A small-molecule ligand and the protein it binds are described below.
Small molecule (SMILES): CNc1ncnc2c1ncn2[C@@H]1O[C@H](/C=C/CNC(=O)c2cc(-c3ccc(F)cc3)cc(O)c2O)[C@@H](O)[C@H]1O

Binding-site contacts:
Ligand atom N40 contacts residue MET91 of chain 2.A at 3.2 Å (h-bond).
Ligand atom C18 contacts residue MET40 of chain 2.A at 3.5 Å (hydrophobic).
Ligand atom C16 contacts residue HIS142 of chain 2.A at 3.5 Å.
Ligand atom O5 contacts residue GLU90 of chain 2.A at 2.9 Å (salt-bridge).
Ligand atom O13 contacts residue GLY66 of chain 2.A at 3.5 Å.
Ligand atom N17 contacts residue LYS144 of chain 2.A at 3.5 Å (salt-bridge).
Ligand atom O5 contacts residue TYR68 of chain 2.A at 3.3 Å.
Ligand atom C33 contacts residue ASN170 of chain 2.A at 3.2 Å.
Ligand atom N7 contacts residue SER119 of chain 2.A at 3.1 Å (h-bond).
Ligand atom O34 contacts residue ASP169 of chain 2.A at 3.1 Å (salt-bridge).
Ligand atom C9 contacts residue HIS142 of chain 2.A at 3.5 Å.
Ligand atom O32 contacts residue MG1 of chain 2.C at 2.2 Å.
Ligand atom C9 contacts residue TRP143 of chain 2.A at 3.2 Å (hydrophobic).
Ligand atom C2 contacts residue GLU90 of chain 2.A at 3.5 Å.
Ligand atom O32 contacts residue LYS144 of chain 2.A at 3.0 Å (salt-bridge).
Ligand atom O5 contacts residue TYR95 of chain 2.A at 3.3 Å.
Ligand atom O34 contacts residue GLU199 of chain 2.A at 2.8 Å (salt-bridge).
Ligand atom O34 contacts residue MG1 of chain 2.C at 1.9 Å.
Ligand atom C18 contacts residue LYS144 of chain 2.A at 3.5 Å.
Ligand atom C16 contacts residue TRP143 of chain 2.A at 3.2 Å (hydrophobic).
Ligand atom C15 contacts residue ASP141 of chain 2.A at 3.5 Å.
Ligand atom C39 contacts residue MET91 of chain 2.A at 3.5 Å (hydrophobic).
Ligand atom C31 contacts residue ASN170 of chain 2.A at 3.2 Å.
Ligand atom O32 contacts residue ASP141 of chain 2.A at 3.0 Å (salt-bridge).
Ligand atom O32 contacts residue ASN170 of chain 2.A at 3.0 Å (h-bond).
Ligand atom C33 contacts residue GLU199 of chain 2.A at 3.3 Å.
Ligand atom C27 contacts residue TRP38 of chain 2.A at 3.3 Å (hydrophobic).
Ligand atom O3 contacts residue GLU90 of chain 2.A at 2.6 Å (salt-bridge).
Ligand atom C33 contacts residue MG1 of chain 2.C at 2.8 Å.
Ligand atom N17 contacts residue MET40 of chain 2.A at 3.4 Å (h-bond).
Ligand atom C23 contacts residue GLU199 of chain 2.A at 3.3 Å.
Ligand atom N7 contacts residue GLN120 of chain 2.A at 3.5 Å (h-bond).
Ligand atom C31 contacts residue MG1 of chain 2.C at 2.9 Å.
Ligand atom N38 contacts residue SER119 of chain 2.A at 2.9 Å (h-bond).
Ligand atom N8 contacts residue HIS142 of chain 2.A at 3.5 Å.
Ligand atom C1 contacts residue GLU90 of chain 2.A at 3.2 Å.
Ligand atom C36 contacts residue ARG146 of chain 2.A at 3.5 Å.
Ligand atom N8 contacts residue TRP143 of chain 2.A at 3.0 Å.
Ligand atom C39 contacts residue GLY117 of chain 2.A at 3.4 Å.
Ligand atom O34 contacts residue ASN170 of chain 2.A at 2.9 Å (h-bond).

Sequence of chain 2.A:
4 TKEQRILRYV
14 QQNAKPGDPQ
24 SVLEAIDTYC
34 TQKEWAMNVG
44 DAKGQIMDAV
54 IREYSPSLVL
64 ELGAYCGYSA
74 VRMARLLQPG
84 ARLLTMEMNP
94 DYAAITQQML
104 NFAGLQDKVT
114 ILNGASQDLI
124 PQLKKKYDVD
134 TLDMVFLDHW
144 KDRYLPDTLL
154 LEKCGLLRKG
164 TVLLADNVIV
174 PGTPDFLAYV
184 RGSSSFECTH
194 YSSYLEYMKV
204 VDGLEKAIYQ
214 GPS